This protein binds this small molecule.
Small molecule (SMILES): CC(=O)N[C@@H]1[C@@H](O)[C@H](O)[C@@H](CO)O[C@H]1O

Sequence of chain 2.A:
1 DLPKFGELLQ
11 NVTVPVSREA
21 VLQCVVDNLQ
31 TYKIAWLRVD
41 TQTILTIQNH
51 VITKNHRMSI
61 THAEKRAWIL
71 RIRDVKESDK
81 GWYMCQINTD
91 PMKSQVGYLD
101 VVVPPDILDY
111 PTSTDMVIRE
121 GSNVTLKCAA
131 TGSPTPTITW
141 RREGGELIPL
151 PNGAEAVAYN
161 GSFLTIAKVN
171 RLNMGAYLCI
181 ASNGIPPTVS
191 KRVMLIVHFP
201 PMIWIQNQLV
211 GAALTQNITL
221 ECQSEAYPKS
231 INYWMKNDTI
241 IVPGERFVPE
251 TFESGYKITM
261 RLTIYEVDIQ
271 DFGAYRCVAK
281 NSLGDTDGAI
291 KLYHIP

Binding-site contacts:
Ligand atom C1 contacts residue ASN160 of chain 2.A at 1.4 Å.
Ligand atom C4 contacts residue ASN160 of chain 2.A at 4.3 Å.
Ligand atom C5 contacts residue ASN160 of chain 2.A at 3.7 Å.
Ligand atom C7 contacts residue ASN160 of chain 2.A at 3.6 Å.
Ligand atom C3 contacts residue ASN160 of chain 2.A at 3.8 Å.
Ligand atom N2 contacts residue ASN160 of chain 2.A at 2.8 Å (h-bond).
Ligand atom C6 contacts residue ALA158 of chain 2.A at 4.2 Å (hydrophobic).
Ligand atom O5 contacts residue ASN160 of chain 2.A at 2.4 Å (h-bond).
Ligand atom O7 contacts residue ASN160 of chain 2.A at 4.1 Å.
Ligand atom C2 contacts residue ASN160 of chain 2.A at 2.5 Å.